Binding-site contacts:
Ligand atom C6 contacts residue ASN69 of chain 49.D at 4.4 Å.
Ligand atom C4 contacts residue VAL31 of chain 49.D at 3.8 Å (hydrophobic).
Ligand atom O1 contacts residue SER70 of chain 49.D at 4.2 Å.
Ligand atom C2 contacts residue VAL31 of chain 49.D at 4.0 Å (hydrophobic).
Ligand atom C7 contacts residue ASN69 of chain 49.D at 3.8 Å.
Ligand atom C6 contacts residue NAG1 of chain 49.X at 4.3 Å.
Ligand atom O1 contacts residue ASN69 of chain 49.D at 2.1 Å (h-bond).
Ligand atom O4 contacts residue VAL31 of chain 49.D at 3.3 Å.
Ligand atom O1 contacts residue VAL31 of chain 49.D at 3.4 Å (h-bond).
Ligand atom O1 contacts residue MET33 of chain 49.D at 3.9 Å.
Ligand atom O3 contacts residue VAL31 of chain 49.D at 3.6 Å.
Ligand atom C3 contacts residue NAG1 of chain 49.X at 3.7 Å.
Ligand atom C1 contacts residue ASN69 of chain 49.D at 2.7 Å.
Ligand atom C8 contacts residue ASN69 of chain 49.D at 3.4 Å.
Ligand atom C2 contacts residue ASN69 of chain 49.D at 4.2 Å.
Ligand atom C6 contacts residue MET33 of chain 49.D at 3.5 Å (hydrophobic).
Ligand atom C1 contacts residue VAL31 of chain 49.D at 4.3 Å (hydrophobic).
Ligand atom O5 contacts residue ASN69 of chain 49.D at 2.8 Å (h-bond).
Ligand atom O4 contacts residue NAG1 of chain 49.X at 3.0 Å.
Ligand atom C5 contacts residue MET33 of chain 49.D at 3.7 Å (hydrophobic).
Ligand atom O3 contacts residue NAG1 of chain 49.X at 2.6 Å (h-bond).
Ligand atom O7 contacts residue ASN69 of chain 49.D at 3.8 Å.
Ligand atom C8 contacts residue ARG57 of chain 49.D at 4.2 Å.
Ligand atom O5 contacts residue MET33 of chain 49.D at 4.2 Å.
Ligand atom N2 contacts residue ASN69 of chain 49.D at 4.3 Å.
Ligand atom C5 contacts residue ASN69 of chain 49.D at 3.7 Å.
Ligand atom C5 contacts residue VAL31 of chain 49.D at 4.2 Å (hydrophobic).
Ligand atom N2 contacts residue VAL31 of chain 49.D at 4.0 Å.
Ligand atom C6 contacts residue LEU24 of chain 49.D at 4.5 Å (hydrophobic).
Ligand atom C7 contacts residue SER70 of chain 49.D at 4.4 Å.
Ligand atom C5 contacts residue NAG1 of chain 49.X at 4.4 Å.
Ligand atom C8 contacts residue SER70 of chain 49.D at 3.7 Å.
Ligand atom C4 contacts residue NAG1 of chain 49.X at 3.2 Å.
Ligand atom O6 contacts residue NAG1 of chain 49.X at 3.0 Å.
Ligand atom C3 contacts residue VAL31 of chain 49.D at 3.0 Å (hydrophobic).

A protein and the small-molecule ligand that binds it are described below.
Small molecule (SMILES): CC(=O)N[C@@H]1[C@@H](O)[C@H](O)[C@@H](CO)O[C@H]1O

Sequence of chain 49.D:
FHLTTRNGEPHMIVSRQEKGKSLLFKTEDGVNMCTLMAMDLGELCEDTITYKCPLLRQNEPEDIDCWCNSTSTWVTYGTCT